The small molecule below binds the protein below.
Small molecule (SMILES): Nc1ccn([C@H]2C[C@H](O)[C@@H](CO[P](=O)(O)O[P](=O)(O)OP(=O)(O)O)O2)c(=O)n1

Binding-site contacts:
Ligand atom C2' contacts residue TYR271 of chain 1.D at 3.4 Å (hydrophobic).
Ligand atom O3' contacts residue GLY274 of chain 1.D at 3.1 Å.
Ligand atom O3' contacts residue THR273 of chain 1.D at 3.2 Å (h-bond).
Ligand atom O2G contacts residue MG1 of chain 1.E at 2.2 Å.
Ligand atom C2' contacts residue GLY274 of chain 1.D at 3.4 Å.
Ligand atom O2G contacts residue ASP190 of chain 1.D at 3.2 Å (salt-bridge).
Ligand atom O2A contacts residue MG1 of chain 1.F at 2.6 Å.
Ligand atom C4 contacts residue ASP276 of chain 1.D at 3.4 Å.
Ligand atom O3' contacts residue PPV1 of chain 1.H at 3.0 Å (h-bond).
Ligand atom O2B contacts residue MG1 of chain 1.E at 2.2 Å.
Ligand atom PB contacts residue MG1 of chain 1.E at 3.3 Å.
Ligand atom O2A contacts residue MG1 of chain 1.E at 2.0 Å.
Ligand atom O2B contacts residue GLY179 of chain 1.D at 3.3 Å.
Ligand atom O2B contacts residue SER180 of chain 1.D at 3.2 Å (h-bond).
Ligand atom PA contacts residue PPV1 of chain 1.H at 1.8 Å.
Ligand atom O1B contacts residue PPV1 of chain 1.H at 0.3 Å (h-bond).
Ligand atom O3B contacts residue PPV1 of chain 1.H at 0.3 Å (h-bond).
Ligand atom O2A contacts residue PPV1 of chain 1.H at 2.4 Å (h-bond).
Ligand atom O3G contacts residue PPV1 of chain 1.H at 0.5 Å (h-bond).
Ligand atom C5' contacts residue PPV1 of chain 1.H at 3.3 Å.
Ligand atom O2A contacts residue ASP190 of chain 1.D at 2.9 Å (salt-bridge).
Ligand atom PB contacts residue PPV1 of chain 1.H at 0.4 Å.
Ligand atom O3' contacts residue ARG183 of chain 1.D at 3.4 Å (salt-bridge).
Ligand atom O1B contacts residue ARG183 of chain 1.D at 2.8 Å (salt-bridge).
Ligand atom O1G contacts residue GLY189 of chain 1.D at 2.7 Å (h-bond).
Ligand atom O2 contacts residue TYR271 of chain 1.D at 3.4 Å.
Ligand atom O3A contacts residue PPV1 of chain 1.H at 0.7 Å (h-bond).
Ligand atom C2' contacts residue ASN279 of chain 1.D at 3.3 Å.
Ligand atom O2G contacts residue PPV1 of chain 1.H at 0.6 Å (h-bond).
Ligand atom O2B contacts residue ASP192 of chain 1.D at 3.0 Å (salt-bridge).
Ligand atom O1G contacts residue ARG149 of chain 1.D at 3.5 Å (salt-bridge).
Ligand atom O2B contacts residue PPV1 of chain 1.H at 0.6 Å (h-bond).
Ligand atom O5' contacts residue PPV1 of chain 1.H at 3.0 Å (h-bond).
Ligand atom O1G contacts residue PPV1 of chain 1.H at 0.5 Å (h-bond).
Ligand atom PA contacts residue MG1 of chain 1.E at 3.4 Å.
Ligand atom O2A contacts residue ASP192 of chain 1.D at 3.0 Å (salt-bridge).
Ligand atom PG contacts residue PPV1 of chain 1.H at 0.5 Å.
Ligand atom O1A contacts residue PPV1 of chain 1.H at 2.8 Å (h-bond).
Ligand atom O1G contacts residue SER180 of chain 1.D at 2.8 Å (h-bond).
Ligand atom O2 contacts residue ASN279 of chain 1.D at 2.9 Å (h-bond).

Sequence of chain 1.D:
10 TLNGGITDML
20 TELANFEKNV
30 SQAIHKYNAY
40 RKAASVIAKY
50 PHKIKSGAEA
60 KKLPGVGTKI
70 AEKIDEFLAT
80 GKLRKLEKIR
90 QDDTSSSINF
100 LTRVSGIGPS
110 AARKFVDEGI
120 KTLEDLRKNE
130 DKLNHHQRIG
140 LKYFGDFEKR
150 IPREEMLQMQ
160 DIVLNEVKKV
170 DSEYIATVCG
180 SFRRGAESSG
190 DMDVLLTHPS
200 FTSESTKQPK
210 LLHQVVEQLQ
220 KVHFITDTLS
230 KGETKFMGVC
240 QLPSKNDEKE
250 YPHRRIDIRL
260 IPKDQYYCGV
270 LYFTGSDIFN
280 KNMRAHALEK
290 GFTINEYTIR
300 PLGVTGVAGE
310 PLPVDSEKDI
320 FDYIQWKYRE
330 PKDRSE